Sequence of chain 1.A:
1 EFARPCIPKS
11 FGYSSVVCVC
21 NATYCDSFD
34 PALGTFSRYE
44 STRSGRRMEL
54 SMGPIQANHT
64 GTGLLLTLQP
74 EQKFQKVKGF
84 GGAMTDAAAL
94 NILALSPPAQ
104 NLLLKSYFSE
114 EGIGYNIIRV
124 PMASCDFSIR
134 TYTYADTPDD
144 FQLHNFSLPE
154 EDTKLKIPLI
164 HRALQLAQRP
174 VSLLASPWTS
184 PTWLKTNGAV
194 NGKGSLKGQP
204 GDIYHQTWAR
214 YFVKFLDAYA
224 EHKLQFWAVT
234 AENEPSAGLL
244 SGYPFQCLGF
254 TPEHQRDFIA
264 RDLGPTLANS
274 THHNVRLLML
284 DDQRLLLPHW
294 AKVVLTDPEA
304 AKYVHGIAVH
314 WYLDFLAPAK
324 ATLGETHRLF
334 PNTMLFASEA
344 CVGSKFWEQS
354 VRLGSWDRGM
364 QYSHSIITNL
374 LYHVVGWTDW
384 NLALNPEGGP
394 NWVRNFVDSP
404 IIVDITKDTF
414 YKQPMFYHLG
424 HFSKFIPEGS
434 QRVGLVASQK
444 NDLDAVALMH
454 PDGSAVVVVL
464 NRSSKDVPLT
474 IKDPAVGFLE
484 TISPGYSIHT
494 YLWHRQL

Binding-site contacts:
Ligand atom C10 contacts residue TRP383 of chain 1.A at 3.8 Å (hydrophobic).
Ligand atom O1 contacts residue ASP129 of chain 1.A at 2.6 Å (salt-bridge).
Ligand atom C10 contacts residue ASP129 of chain 1.A at 3.4 Å.
Ligand atom C11 contacts residue TYR315 of chain 1.A at 4.0 Å (hydrophobic).
Ligand atom O7 contacts residue HIS313 of chain 1.A at 4.0 Å.
Ligand atom O7 contacts residue TRP181 of chain 1.A at 3.8 Å.
Ligand atom O8 contacts residue TRP383 of chain 1.A at 3.7 Å.
Ligand atom C8 contacts residue ASN236 of chain 1.A at 3.9 Å.
Ligand atom O1 contacts residue ASN398 of chain 1.A at 3.7 Å.
Ligand atom O1 contacts residue TRP383 of chain 1.A at 2.9 Å (h-bond).
Ligand atom O8 contacts residue ASP129 of chain 1.A at 2.8 Å (salt-bridge).
Ligand atom C8 contacts residue GLU237 of chain 1.A at 3.5 Å.
Ligand atom O9 contacts residue ASN398 of chain 1.A at 2.6 Å (h-bond).
Ligand atom O8 contacts residue PHE248 of chain 1.A at 3.4 Å.
Ligand atom C11 contacts residue GLU342 of chain 1.A at 3.6 Å.
Ligand atom O7 contacts residue ASN236 of chain 1.A at 2.9 Å (h-bond).
Ligand atom C9 contacts residue TRP181 of chain 1.A at 4.0 Å (hydrophobic).
Ligand atom C7 contacts residue TYR315 of chain 1.A at 3.9 Å (hydrophobic).
Ligand atom O1 contacts residue PHE130 of chain 1.A at 3.3 Å.
Ligand atom C10 contacts residue PHE248 of chain 1.A at 4.0 Å (hydrophobic).
Ligand atom N1 contacts residue GLU342 of chain 1.A at 3.9 Å.
Ligand atom C14 contacts residue GLU237 of chain 1.A at 3.6 Å.
Ligand atom C10 contacts residue GLU342 of chain 1.A at 4.0 Å.
Ligand atom C9 contacts residue ASP129 of chain 1.A at 3.8 Å.
Ligand atom C8 contacts residue GLU342 of chain 1.A at 3.5 Å.
Ligand atom C12 contacts residue ASN398 of chain 1.A at 3.6 Å.
Ligand atom C9 contacts residue GLU342 of chain 1.A at 3.4 Å.
Ligand atom O7 contacts residue GLU342 of chain 1.A at 2.8 Å (salt-bridge).
Ligand atom C13 contacts residue TYR315 of chain 1.A at 3.7 Å (hydrophobic).
Ligand atom C14 contacts residue TYR315 of chain 1.A at 3.6 Å (hydrophobic).
Ligand atom C10 contacts residue ASN398 of chain 1.A at 3.9 Å.
Ligand atom C16 contacts residue GLN286 of chain 1.A at 4.0 Å.
Ligand atom C7 contacts residue GLU237 of chain 1.A at 3.1 Å.
Ligand atom C16 contacts residue TYR315 of chain 1.A at 3.8 Å (hydrophobic).
Ligand atom C12 contacts residue SER347 of chain 1.A at 3.8 Å.
Ligand atom C9 contacts residue TRP383 of chain 1.A at 3.9 Å (hydrophobic).
Ligand atom C7 contacts residue GLU342 of chain 1.A at 3.2 Å.
Ligand atom O8 contacts residue TRP181 of chain 1.A at 2.9 Å (h-bond).
Ligand atom O7 contacts residue GLU237 of chain 1.A at 3.5 Å.
Ligand atom C15 contacts residue TYR315 of chain 1.A at 3.6 Å (hydrophobic).

A protein and the small-molecule ligand that binds it are described below.
Small molecule (SMILES): CCCCN1C[C@H](O)[C@@H](O)[C@H](O)[C@H]1CO